Sequence of chain 1.D:
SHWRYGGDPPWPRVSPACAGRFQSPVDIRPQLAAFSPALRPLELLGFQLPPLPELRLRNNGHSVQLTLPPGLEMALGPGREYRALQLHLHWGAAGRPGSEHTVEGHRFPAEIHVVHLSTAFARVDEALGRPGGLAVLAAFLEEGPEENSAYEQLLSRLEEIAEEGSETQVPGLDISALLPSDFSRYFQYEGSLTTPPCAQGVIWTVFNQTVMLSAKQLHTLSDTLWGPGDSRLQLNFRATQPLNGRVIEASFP

Binding-site contacts:
Ligand atom O3 contacts residue TRS1 of chain 1.WA at 2.9 Å (h-bond).
Ligand atom O6 contacts residue GLU108 of chain 1.D at 3.9 Å.
Ligand atom C8 contacts residue PHE112 of chain 1.D at 3.8 Å (hydrophobic).
Ligand atom O4 contacts residue GLU108 of chain 1.D at 3.4 Å (salt-bridge).
Ligand atom O6 contacts residue PHE256 of chain 1.D at 4.0 Å.
Ligand atom O2 contacts residue GLN35 of chain 1.D at 4.0 Å.
Ligand atom O5 contacts residue PHE256 of chain 1.D at 3.6 Å.
Ligand atom O7 contacts residue ASN212 of chain 1.D at 3.0 Å (h-bond).
Ligand atom O5 contacts residue PHE191 of chain 1.D at 4.2 Å.
Ligand atom C8 contacts residue ASN212 of chain 1.D at 3.2 Å.
Ligand atom C6 contacts residue PHE256 of chain 1.D at 3.9 Å (hydrophobic).
Ligand atom O5 contacts residue ARG189 of chain 1.D at 4.1 Å.
Ligand atom O3 contacts residue VAL107 of chain 1.D at 3.9 Å.
Ligand atom C5 contacts residue GLN35 of chain 1.D at 3.8 Å.
Ligand atom O5 contacts residue PRO34 of chain 1.D at 4.1 Å.
Ligand atom C2 contacts residue ASN212 of chain 1.D at 2.5 Å.
Ligand atom C1 contacts residue ASN212 of chain 1.D at 1.5 Å.
Ligand atom C8 contacts residue THR214 of chain 1.D at 3.9 Å.
Ligand atom C4 contacts residue PRO34 of chain 1.D at 4.1 Å (hydrophobic).
Ligand atom C6 contacts residue GLU108 of chain 1.D at 3.7 Å.
Ligand atom O7 contacts residue PHE191 of chain 1.D at 3.4 Å.
Ligand atom N2 contacts residue TRS1 of chain 1.WA at 3.1 Å (h-bond).
Ligand atom O4 contacts residue ARG33 of chain 1.D at 3.5 Å (salt-bridge).
Ligand atom O7 contacts residue VAL107 of chain 1.D at 3.8 Å.
Ligand atom O5 contacts residue ASN212 of chain 1.D at 2.4 Å (h-bond).
Ligand atom C3 contacts residue TRS1 of chain 1.WA at 3.7 Å.
Ligand atom C3 contacts residue GLN35 of chain 1.D at 3.5 Å.
Ligand atom C7 contacts residue TRS1 of chain 1.WA at 3.8 Å.
Ligand atom C5 contacts residue GLU108 of chain 1.D at 4.1 Å.
Ligand atom C7 contacts residue ASN212 of chain 1.D at 3.2 Å.
Ligand atom C2 contacts residue TRS1 of chain 1.WA at 4.0 Å.
Ligand atom C5 contacts residue ASN212 of chain 1.D at 3.7 Å.
Ligand atom O4 contacts residue GLN35 of chain 1.D at 3.6 Å.
Ligand atom C4 contacts residue GLN35 of chain 1.D at 3.9 Å.
Ligand atom N2 contacts residue ASN212 of chain 1.D at 3.0 Å (h-bond).
Ligand atom C8 contacts residue PHE144 of chain 1.D at 4.0 Å (hydrophobic).
Ligand atom O6 contacts residue GLU108 of chain 1.D at 3.7 Å.
Ligand atom C8 contacts residue TRS1 of chain 1.WA at 3.9 Å.
Ligand atom O6 contacts residue PRO34 of chain 1.D at 3.5 Å.
Ligand atom C3 contacts residue ASN212 of chain 1.D at 3.9 Å.

A small-molecule ligand and the protein it binds are described below.
Small molecule (SMILES): CC(=O)N[C@H]1[C@H](O[C@H]2[C@H](O)[C@@H](NC(C)=O)CO[C@@H]2CO)O[C@H](CO)[C@@H](O[C@@H]2O[C@H](CO[C@H]3O[C@H](CO)[C@@H](O)[C@H](O)[C@@H]3O)[C@@H](O)[C@H](O[C@H]3O[C@H](CO)[C@@H](O)[C@H](O)[C@@H]3O)[C@@H]2O)[C@@H]1O